Binding-site contacts:
Ligand atom C2 contacts residue ASP453 of chain 1.A at 3.7 Å.
Ligand atom C5 contacts residue HIS541 of chain 1.A at 3.4 Å.
Ligand atom C9 contacts residue HIS541 of chain 1.A at 3.4 Å.
Ligand atom C5 contacts residue GLY454 of chain 1.A at 3.7 Å.
Ligand atom O11 contacts residue ASN486 of chain 1.A at 2.9 Å (h-bond).
Ligand atom C1 contacts residue ASP453 of chain 1.A at 3.7 Å.
Ligand atom S6 contacts residue TYR542 of chain 1.A at 3.1 Å (h-bond).
Ligand atom O3 contacts residue ASP453 of chain 1.A at 3.3 Å (salt-bridge).
Ligand atom C7 contacts residue HIS484 of chain 1.A at 3.9 Å.
Ligand atom C8 contacts residue HIS484 of chain 1.A at 3.8 Å.
Ligand atom C22 contacts residue HIS541 of chain 1.A at 3.6 Å.
Ligand atom S6 contacts residue HIS541 of chain 1.A at 3.9 Å.
Ligand atom C12 contacts residue HIS484 of chain 1.A at 3.8 Å.
Ligand atom C8 contacts residue HIS541 of chain 1.A at 4.0 Å.
Ligand atom C2 contacts residue GLY452 of chain 1.A at 3.3 Å.
Ligand atom C3 contacts residue GLY452 of chain 1.A at 3.6 Å.
Ligand atom C15 contacts residue ASP453 of chain 1.A at 4.0 Å.
Ligand atom C3 contacts residue GLY454 of chain 1.A at 3.5 Å.
Ligand atom O3 contacts residue GLY454 of chain 1.A at 3.8 Å.
Ligand atom C2 contacts residue HIS541 of chain 1.A at 3.3 Å.
Ligand atom C4 contacts residue HIS541 of chain 1.A at 3.4 Å.
Ligand atom C11 contacts residue ASN486 of chain 1.A at 3.7 Å.
Ligand atom C21 contacts residue HIS541 of chain 1.A at 3.7 Å.
Ligand atom C4 contacts residue GLY454 of chain 1.A at 3.2 Å.
Ligand atom C4 contacts residue ASP453 of chain 1.A at 3.5 Å.
Ligand atom O3 contacts residue GLY452 of chain 1.A at 3.1 Å.
Ligand atom C4 contacts residue ASP538 of chain 1.A at 3.8 Å.
Ligand atom C14 contacts residue ASP453 of chain 1.A at 3.5 Å.
Ligand atom C9 contacts residue TYR542 of chain 1.A at 3.7 Å (hydrophobic).
Ligand atom C13 contacts residue HIS484 of chain 1.A at 3.4 Å.
Ligand atom C1 contacts residue HIS541 of chain 1.A at 3.4 Å.
Ligand atom O3 contacts residue GLU451 of chain 1.A at 3.4 Å (salt-bridge).
Ligand atom O3 contacts residue HIS541 of chain 1.A at 4.1 Å.
Ligand atom C5 contacts residue ASP453 of chain 1.A at 3.5 Å.
Ligand atom C14 contacts residue HIS541 of chain 1.A at 3.5 Å.
Ligand atom C10 contacts residue HIS541 of chain 1.A at 4.0 Å.
Ligand atom C12 contacts residue ASN486 of chain 1.A at 4.0 Å.
Ligand atom C3 contacts residue ASP453 of chain 1.A at 3.5 Å.
Ligand atom S6 contacts residue GLY454 of chain 1.A at 3.9 Å.
Ligand atom C3 contacts residue HIS541 of chain 1.A at 3.4 Å.

Sequence of chain 1.A:
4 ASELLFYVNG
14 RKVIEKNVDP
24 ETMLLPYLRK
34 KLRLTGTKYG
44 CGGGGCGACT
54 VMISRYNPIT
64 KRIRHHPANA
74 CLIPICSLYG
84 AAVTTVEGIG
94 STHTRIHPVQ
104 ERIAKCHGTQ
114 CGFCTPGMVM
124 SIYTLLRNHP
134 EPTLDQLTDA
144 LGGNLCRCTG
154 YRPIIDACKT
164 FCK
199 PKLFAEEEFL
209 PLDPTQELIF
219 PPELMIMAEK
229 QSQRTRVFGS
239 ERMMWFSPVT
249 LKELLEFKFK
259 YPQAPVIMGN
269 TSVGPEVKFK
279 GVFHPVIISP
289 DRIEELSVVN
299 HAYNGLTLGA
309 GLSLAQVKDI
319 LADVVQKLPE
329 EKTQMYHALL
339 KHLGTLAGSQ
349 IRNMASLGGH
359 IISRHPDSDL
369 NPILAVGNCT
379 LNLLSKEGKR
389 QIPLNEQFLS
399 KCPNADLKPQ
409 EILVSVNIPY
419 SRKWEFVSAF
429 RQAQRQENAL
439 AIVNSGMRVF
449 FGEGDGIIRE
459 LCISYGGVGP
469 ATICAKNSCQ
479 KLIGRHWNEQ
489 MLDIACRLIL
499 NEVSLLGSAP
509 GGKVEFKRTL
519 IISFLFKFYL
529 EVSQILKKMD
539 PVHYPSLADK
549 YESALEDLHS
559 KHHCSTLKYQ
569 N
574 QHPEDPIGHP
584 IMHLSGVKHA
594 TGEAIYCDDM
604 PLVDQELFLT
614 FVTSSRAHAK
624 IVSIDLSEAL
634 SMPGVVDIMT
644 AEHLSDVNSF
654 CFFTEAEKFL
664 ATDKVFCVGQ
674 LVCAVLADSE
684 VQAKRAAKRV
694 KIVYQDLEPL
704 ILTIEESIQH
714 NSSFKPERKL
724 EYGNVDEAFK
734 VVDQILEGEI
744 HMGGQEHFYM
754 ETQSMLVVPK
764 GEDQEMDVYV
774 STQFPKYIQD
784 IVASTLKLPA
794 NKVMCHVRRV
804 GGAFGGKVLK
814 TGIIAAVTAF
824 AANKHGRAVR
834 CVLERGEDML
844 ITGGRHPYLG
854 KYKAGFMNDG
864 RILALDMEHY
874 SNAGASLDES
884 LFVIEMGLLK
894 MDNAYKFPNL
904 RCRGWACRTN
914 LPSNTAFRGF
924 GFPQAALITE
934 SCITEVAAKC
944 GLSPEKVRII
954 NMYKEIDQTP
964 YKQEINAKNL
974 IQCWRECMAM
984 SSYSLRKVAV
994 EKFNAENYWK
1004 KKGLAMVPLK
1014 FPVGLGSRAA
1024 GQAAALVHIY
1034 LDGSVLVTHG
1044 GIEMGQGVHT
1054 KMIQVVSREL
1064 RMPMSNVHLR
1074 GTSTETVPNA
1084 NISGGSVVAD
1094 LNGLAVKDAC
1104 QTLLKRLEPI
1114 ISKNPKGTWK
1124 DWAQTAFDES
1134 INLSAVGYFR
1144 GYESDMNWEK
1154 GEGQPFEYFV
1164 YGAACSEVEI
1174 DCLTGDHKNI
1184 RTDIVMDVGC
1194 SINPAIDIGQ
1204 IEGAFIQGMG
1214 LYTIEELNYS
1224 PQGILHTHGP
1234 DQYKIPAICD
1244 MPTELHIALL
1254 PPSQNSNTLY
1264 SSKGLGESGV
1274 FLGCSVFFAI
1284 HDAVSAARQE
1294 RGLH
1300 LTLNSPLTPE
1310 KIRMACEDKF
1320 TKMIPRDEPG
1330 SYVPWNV

The protein below binds the small molecule below.
Small molecule (SMILES): O=C(c1ccc(OCCN2CCCCC2)cc1)c1c(-c2ccc(O)cc2)sc2cc(O)ccc12